A protein and the small-molecule ligand that binds it are described below.
Small molecule (SMILES): CN1c2ccc(-c3ccc(C(=O)N4CCC(CCO)CC4)cc3)cc2-c2[nH]ncc2S1(=O)=O

Sequence of chain 1.A:
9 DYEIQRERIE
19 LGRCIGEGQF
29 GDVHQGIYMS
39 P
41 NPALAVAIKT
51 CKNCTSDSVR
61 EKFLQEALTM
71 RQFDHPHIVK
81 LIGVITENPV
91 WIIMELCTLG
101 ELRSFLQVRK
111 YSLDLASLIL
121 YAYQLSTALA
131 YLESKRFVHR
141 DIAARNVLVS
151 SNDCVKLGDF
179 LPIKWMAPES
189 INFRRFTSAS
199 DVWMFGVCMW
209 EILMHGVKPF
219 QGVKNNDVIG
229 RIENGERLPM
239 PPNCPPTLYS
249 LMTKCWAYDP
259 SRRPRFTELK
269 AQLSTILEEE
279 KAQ

Binding-site contacts:
Ligand atom C33 contacts residue LEU99 of chain 1.A at 3.2 Å (hydrophobic).
Ligand atom C18 contacts residue GLY100 of chain 1.A at 3.6 Å.
Ligand atom C19 contacts residue ILE23 of chain 1.A at 3.7 Å (hydrophobic).
Ligand atom C24 contacts residue ARG21 of chain 1.A at 3.5 Å.
Ligand atom C13 contacts residue MET94 of chain 1.A at 3.9 Å (hydrophobic).
Ligand atom C18 contacts residue ILE23 of chain 1.A at 3.7 Å (hydrophobic).
Ligand atom C13 contacts residue GLU95 of chain 1.A at 3.4 Å.
Ligand atom O17 contacts residue MET94 of chain 1.A at 3.8 Å.
Ligand atom C3 contacts residue LEU148 of chain 1.A at 3.8 Å (hydrophobic).
Ligand atom C14 contacts residue LEU148 of chain 1.A at 3.6 Å (hydrophobic).
Ligand atom C14 contacts residue ALA47 of chain 1.A at 3.7 Å (hydrophobic).
Ligand atom N10 contacts residue GLU95 of chain 1.A at 3.7 Å.
Ligand atom C23 contacts residue GLY100 of chain 1.A at 3.9 Å.
Ligand atom N10 contacts residue LEU96 of chain 1.A at 3.9 Å.
Ligand atom C20 contacts residue THR98 of chain 1.A at 3.2 Å.
Ligand atom C7 contacts residue CYS97 of chain 1.A at 3.9 Å (hydrophobic).
Ligand atom C19 contacts residue CYS97 of chain 1.A at 3.4 Å (hydrophobic).
Ligand atom C20 contacts residue GLY100 of chain 1.A at 3.9 Å.
Ligand atom C19 contacts residue GLY100 of chain 1.A at 3.6 Å.
Ligand atom O25 contacts residue ARG21 of chain 1.A at 2.4 Å (salt-bridge).
Ligand atom C34 contacts residue LEU99 of chain 1.A at 3.9 Å (hydrophobic).
Ligand atom C6 contacts residue ILE23 of chain 1.A at 3.7 Å (hydrophobic).
Ligand atom C13 contacts residue ALA47 of chain 1.A at 3.5 Å (hydrophobic).
Ligand atom C13 contacts residue VAL79 of chain 1.A at 3.8 Å (hydrophobic).
Ligand atom C9 contacts residue LEU148 of chain 1.A at 3.6 Å (hydrophobic).
Ligand atom C8 contacts residue LEU148 of chain 1.A at 3.9 Å (hydrophobic).
Ligand atom C7 contacts residue ILE23 of chain 1.A at 3.7 Å (hydrophobic).
Ligand atom N12 contacts residue ALA47 of chain 1.A at 3.5 Å.
Ligand atom O32 contacts residue VAL108 of chain 1.A at 3.9 Å.
Ligand atom N12 contacts residue LEU96 of chain 1.A at 3.8 Å.
Ligand atom N12 contacts residue CYS97 of chain 1.A at 3.4 Å (h-bond).
Ligand atom C23 contacts residue ILE23 of chain 1.A at 3.2 Å (hydrophobic).
Ligand atom O16 contacts residue LYS49 of chain 1.A at 3.6 Å.
Ligand atom O17 contacts residue LYS49 of chain 1.A at 3.6 Å (salt-bridge).
Ligand atom O16 contacts residue VAL31 of chain 1.A at 3.2 Å.
Ligand atom N12 contacts residue GLU95 of chain 1.A at 2.6 Å (salt-bridge).
Ligand atom N10 contacts residue CYS97 of chain 1.A at 3.1 Å (h-bond).
Ligand atom C22 contacts residue ILE23 of chain 1.A at 3.6 Å (hydrophobic).
Ligand atom N10 contacts residue ALA47 of chain 1.A at 3.7 Å.
Ligand atom C9 contacts residue ALA47 of chain 1.A at 3.8 Å (hydrophobic).